Sequence of chain 1.J:
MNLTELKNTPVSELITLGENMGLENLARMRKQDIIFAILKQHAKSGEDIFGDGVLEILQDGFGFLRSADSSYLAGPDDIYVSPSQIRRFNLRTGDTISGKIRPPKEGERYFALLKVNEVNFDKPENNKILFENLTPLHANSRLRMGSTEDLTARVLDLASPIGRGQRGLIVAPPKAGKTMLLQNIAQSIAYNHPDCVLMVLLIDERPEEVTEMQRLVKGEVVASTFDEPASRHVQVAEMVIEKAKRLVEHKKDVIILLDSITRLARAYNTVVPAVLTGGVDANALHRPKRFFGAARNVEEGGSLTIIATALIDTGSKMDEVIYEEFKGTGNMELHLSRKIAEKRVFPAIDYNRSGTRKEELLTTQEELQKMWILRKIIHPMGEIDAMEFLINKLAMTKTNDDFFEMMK

This protein binds this small molecule.
Small molecule (SMILES): Nc1ccn([C@@H]2O[C@H](CO[P](=O)(O)O[C@H]3[C@@H](O)[C@H](n4ccc(=O)[nH]c4=O)O[C@@H]3COP(=O)=O)[C@@H](O)[C@H]2O)c(=O)n1

Binding-site contacts:
Ligand atom OP1 contacts residue PHE62 of chain 1.J at 3.8 Å.
Ligand atom O4 contacts residue ALA112 of chain 1.J at 3.6 Å.
Ligand atom C6 contacts residue TYR110 of chain 1.J at 3.2 Å (hydrophobic).
Ligand atom N3 contacts residue TYR110 of chain 1.J at 3.6 Å (h-bond).
Ligand atom O4 contacts residue TYR110 of chain 1.J at 3.6 Å.
Ligand atom O4' contacts residue LEU58 of chain 1.J at 3.6 Å.
Ligand atom C2 contacts residue TYR110 of chain 1.J at 3.7 Å (hydrophobic).
Ligand atom OP1 contacts residue TYR80 of chain 1.J at 3.5 Å (h-bond).
Ligand atom N4 contacts residue PHE64 of chain 1.J at 3.7 Å.
Ligand atom C5 contacts residue TYR80 of chain 1.J at 3.5 Å (hydrophobic).
Ligand atom N4 contacts residue ARG66 of chain 1.J at 2.8 Å (salt-bridge).
Ligand atom P contacts residue PHE62 of chain 1.J at 3.7 Å.
Ligand atom O2 contacts residue ARG109 of chain 1.J at 2.8 Å (salt-bridge).
Ligand atom N4 contacts residue GLY75 of chain 1.J at 3.2 Å (h-bond).
Ligand atom O2 contacts residue ARG66 of chain 1.J at 3.6 Å (salt-bridge).
Ligand atom O4 contacts residue ARG102 of chain 1.J at 3.7 Å.
Ligand atom C4 contacts residue ARG66 of chain 1.J at 3.3 Å.
Ligand atom O2 contacts residue TYR110 of chain 1.J at 3.2 Å (h-bond).
Ligand atom C5' contacts residue PHE62 of chain 1.J at 3.9 Å (hydrophobic).
Ligand atom P contacts residue ARG109 of chain 1.J at 3.9 Å.
Ligand atom N4 contacts residue ALA74 of chain 1.J at 3.7 Å.
Ligand atom O4 contacts residue TYR80 of chain 1.J at 3.9 Å.
Ligand atom C4 contacts residue GLU108 of chain 1.J at 3.7 Å.
Ligand atom O2 contacts residue GLU108 of chain 1.J at 3.8 Å.
Ligand atom OP2 contacts residue ARG109 of chain 1.J at 2.7 Å (salt-bridge).
Ligand atom C4 contacts residue TYR80 of chain 1.J at 3.8 Å (hydrophobic).
Ligand atom N3 contacts residue ARG109 of chain 1.J at 3.6 Å.
Ligand atom N4 contacts residue ASP78 of chain 1.J at 3.1 Å (salt-bridge).
Ligand atom C2 contacts residue ARG109 of chain 1.J at 3.5 Å.
Ligand atom O2 contacts residue LEU58 of chain 1.J at 3.5 Å.
Ligand atom N3 contacts residue GLU108 of chain 1.J at 3.5 Å.
Ligand atom C5 contacts residue TYR110 of chain 1.J at 2.9 Å (hydrophobic).
Ligand atom C4 contacts residue PHE64 of chain 1.J at 3.7 Å (hydrophobic).
Ligand atom N3 contacts residue ARG66 of chain 1.J at 2.6 Å (salt-bridge).
Ligand atom C2 contacts residue ARG66 of chain 1.J at 3.3 Å.
Ligand atom C4 contacts residue ALA74 of chain 1.J at 3.8 Å (hydrophobic).
Ligand atom O4 contacts residue GLU108 of chain 1.J at 3.0 Å (salt-bridge).
Ligand atom O5' contacts residue PHE62 of chain 1.J at 3.3 Å.
Ligand atom N3 contacts residue ALA74 of chain 1.J at 3.2 Å.
Ligand atom C5 contacts residue PHE64 of chain 1.J at 3.5 Å (hydrophobic).